The small molecule below binds the protein below.
Small molecule (SMILES): CC(=O)N[C@H]1[C@H](O[C@H]2[C@H](O)[C@@H](NC(C)=O)CO[C@@H]2CO)O[C@H](CO)[C@@H](O[C@@H]2O[C@H](CO)[C@@H](O)[C@H](O[C@H]3O[C@H](CO)[C@@H](O)[C@H](O)[C@@H]3O)[C@@H]2O)[C@@H]1O

Sequence of chain 1.C:
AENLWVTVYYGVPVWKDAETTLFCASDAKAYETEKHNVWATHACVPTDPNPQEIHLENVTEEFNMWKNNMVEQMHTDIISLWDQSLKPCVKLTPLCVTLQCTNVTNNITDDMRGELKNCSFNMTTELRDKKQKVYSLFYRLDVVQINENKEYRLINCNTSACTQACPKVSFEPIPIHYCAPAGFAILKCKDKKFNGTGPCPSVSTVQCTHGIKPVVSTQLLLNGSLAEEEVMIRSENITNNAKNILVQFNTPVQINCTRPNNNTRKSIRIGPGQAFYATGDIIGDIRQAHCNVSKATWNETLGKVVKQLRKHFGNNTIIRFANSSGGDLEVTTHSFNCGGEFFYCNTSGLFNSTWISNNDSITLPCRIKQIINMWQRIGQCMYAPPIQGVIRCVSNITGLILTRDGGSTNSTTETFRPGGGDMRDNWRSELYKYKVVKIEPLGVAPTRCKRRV

Binding-site contacts:
Ligand atom N2 contacts residue ASN232 of chain 1.C at 2.9 Å (h-bond).
Ligand atom N2 contacts residue SER415 of chain 1.C at 3.5 Å (h-bond).
Ligand atom O5 contacts residue ASN232 of chain 1.C at 2.4 Å (h-bond).
Ligand atom C6 contacts residue NAG1 of chain 1.TA at 3.8 Å.
Ligand atom O5 contacts residue NAG1 of chain 1.TA at 3.2 Å (h-bond).
Ligand atom C3 contacts residue ASN232 of chain 1.C at 3.8 Å.
Ligand atom C5 contacts residue VAL414 of chain 1.C at 3.8 Å (hydrophobic).
Ligand atom O4 contacts residue VAL414 of chain 1.C at 4.0 Å.
Ligand atom C1 contacts residue ASN232 of chain 1.C at 1.4 Å.
Ligand atom C3 contacts residue SER415 of chain 1.C at 4.3 Å.
Ligand atom O5 contacts residue GLU181 of chain 1.C at 3.9 Å.
Ligand atom O4 contacts residue LYS35 of chain 1.C at 2.5 Å (salt-bridge).
Ligand atom C7 contacts residue ASN346 of chain 1.C at 4.0 Å.
Ligand atom C5 contacts residue NAG1 of chain 1.TA at 3.9 Å.
Ligand atom C1 contacts residue NAG1 of chain 1.TA at 3.9 Å.
Ligand atom C6 contacts residue GLU181 of chain 1.C at 3.2 Å.
Ligand atom C4 contacts residue LYS35 of chain 1.C at 3.5 Å.
Ligand atom C5 contacts residue ASN232 of chain 1.C at 3.7 Å.
Ligand atom C7 contacts residue ASN232 of chain 1.C at 3.7 Å.
Ligand atom O3 contacts residue CYS413 of chain 1.C at 4.2 Å.
Ligand atom O7 contacts residue VAL224 of chain 1.C at 4.2 Å.
Ligand atom O3 contacts residue LYS35 of chain 1.C at 2.9 Å (salt-bridge).
Ligand atom C8 contacts residue LEU231 of chain 1.C at 4.1 Å (hydrophobic).
Ligand atom C4 contacts residue ASN232 of chain 1.C at 4.2 Å.
Ligand atom C8 contacts residue SER415 of chain 1.C at 4.3 Å.
Ligand atom C2 contacts residue ASN232 of chain 1.C at 2.5 Å.
Ligand atom C3 contacts residue LYS35 of chain 1.C at 3.4 Å.
Ligand atom C4 contacts residue GLU181 of chain 1.C at 4.3 Å.
Ligand atom O6 contacts residue GLY348 of chain 1.C at 4.2 Å.
Ligand atom C1 contacts residue VAL414 of chain 1.C at 4.2 Å (hydrophobic).
Ligand atom C1 contacts residue GLU181 of chain 1.C at 4.1 Å.
Ligand atom C8 contacts residue ASN346 of chain 1.C at 3.3 Å.
Ligand atom C4 contacts residue VAL414 of chain 1.C at 4.0 Å (hydrophobic).
Ligand atom C5 contacts residue GLU181 of chain 1.C at 3.7 Å.
Ligand atom O6 contacts residue GLU181 of chain 1.C at 4.1 Å.
Ligand atom C8 contacts residue VAL224 of chain 1.C at 4.2 Å (hydrophobic).
Ligand atom C3 contacts residue VAL414 of chain 1.C at 3.8 Å (hydrophobic).
Ligand atom O7 contacts residue ASN346 of chain 1.C at 4.0 Å.
Ligand atom C2 contacts residue SER415 of chain 1.C at 4.3 Å.
Ligand atom O7 contacts residue ASN232 of chain 1.C at 4.1 Å.